Sequence of chain 1.E:
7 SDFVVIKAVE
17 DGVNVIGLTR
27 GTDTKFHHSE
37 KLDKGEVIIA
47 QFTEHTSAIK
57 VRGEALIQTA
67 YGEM

Sequence of chain 1.F:
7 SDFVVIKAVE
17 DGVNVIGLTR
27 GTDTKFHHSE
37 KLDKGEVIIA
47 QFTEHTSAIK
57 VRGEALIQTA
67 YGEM

The protein below binds the small molecule below.
Small molecule (SMILES): N[C@@H](Cc1c[nH]c2ccccc12)C(=O)O

Binding-site contacts:
Ligand atom CZ3 contacts residue GLY23 of chain 1.F at 3.6 Å.
Ligand atom CG contacts residue SER53 of chain 1.E at 3.7 Å.
Ligand atom CA contacts residue THR30 of chain 1.E at 3.4 Å.
Ligand atom CD2 contacts residue THR52 of chain 1.F at 4.0 Å.
Ligand atom CD1 contacts residue SER53 of chain 1.E at 3.2 Å.
Ligand atom CE2 contacts residue GLN47 of chain 1.F at 3.9 Å.
Ligand atom CB contacts residue SER53 of chain 1.E at 3.4 Å.
Ligand atom CZ2 contacts residue ALA46 of chain 1.F at 3.7 Å (hydrophobic).
Ligand atom CA contacts residue THR25 of chain 1.E at 3.7 Å.
Ligand atom C contacts residue THR49 of chain 1.F at 3.6 Å.
Ligand atom CD1 contacts residue GLN47 of chain 1.F at 3.7 Å.
Ligand atom C contacts residue SER53 of chain 1.E at 3.4 Å.
Ligand atom CB contacts residue THR30 of chain 1.E at 3.5 Å.
Ligand atom C contacts residue GLY27 of chain 1.E at 3.4 Å.
Ligand atom N contacts residue THR25 of chain 1.E at 2.8 Å (h-bond).
Ligand atom NE1 contacts residue ALA46 of chain 1.F at 4.0 Å.
Ligand atom O contacts residue ARG26 of chain 1.E at 3.2 Å.
Ligand atom O contacts residue GLY27 of chain 1.E at 3.0 Å (h-bond).
Ligand atom O contacts residue THR25 of chain 1.E at 4.0 Å.
Ligand atom CE2 contacts residue THR52 of chain 1.F at 4.0 Å.
Ligand atom CA contacts residue GLY27 of chain 1.E at 3.5 Å.
Ligand atom CB contacts residue THR25 of chain 1.E at 3.6 Å.
Ligand atom CZ3 contacts residue HIS34 of chain 1.F at 4.0 Å.
Ligand atom CD1 contacts residue THR49 of chain 1.F at 3.6 Å.
Ligand atom O contacts residue THR49 of chain 1.F at 3.7 Å.
Ligand atom CZ2 contacts residue ILE55 of chain 1.F at 3.9 Å (hydrophobic).
Ligand atom N contacts residue ARG26 of chain 1.E at 3.9 Å.
Ligand atom N contacts residue ASP29 of chain 1.E at 2.8 Å (salt-bridge).
Ligand atom O contacts residue SER53 of chain 1.E at 3.0 Å (h-bond).
Ligand atom CH2 contacts residue GLY23 of chain 1.F at 3.5 Å.
Ligand atom NE1 contacts residue GLN47 of chain 1.F at 2.9 Å (h-bond).
Ligand atom NE1 contacts residue THR49 of chain 1.F at 3.9 Å.
Ligand atom OXT contacts residue THR52 of chain 1.F at 3.1 Å (h-bond).
Ligand atom OXT contacts residue THR49 of chain 1.F at 2.6 Å (h-bond).
Ligand atom CA contacts residue SER53 of chain 1.E at 3.9 Å.
Ligand atom N contacts residue GLY27 of chain 1.E at 2.9 Å (h-bond).
Ligand atom CZ2 contacts residue THR52 of chain 1.F at 3.9 Å.
Ligand atom CE2 contacts residue ALA46 of chain 1.F at 4.0 Å (hydrophobic).
Ligand atom N contacts residue THR30 of chain 1.E at 3.1 Å (h-bond).
Ligand atom OXT contacts residue GLY27 of chain 1.E at 4.0 Å.